Binding-site contacts:
Ligand atom FAG contacts residue LEU45 of chain 1.A at 4.2 Å.
Ligand atom FAF contacts residue LEU45 of chain 1.A at 3.2 Å.
Ligand atom FAG contacts residue MET120 of chain 1.A at 3.4 Å.
Ligand atom CAU contacts residue LEU83 of chain 1.A at 4.3 Å (hydrophobic).
Ligand atom CAP contacts residue ALA49 of chain 1.A at 4.0 Å (hydrophobic).
Ligand atom CAL contacts residue ALA49 of chain 1.A at 3.9 Å (hydrophobic).
Ligand atom CAK contacts residue LEU90 of chain 1.A at 3.9 Å (hydrophobic).
Ligand atom CAJ contacts residue THR46 of chain 1.A at 3.7 Å.
Ligand atom FAH contacts residue LEU127 of chain 1.A at 4.2 Å.
Ligand atom OAA contacts residue LEU239 of chain 1.A at 4.0 Å.
Ligand atom FAF contacts residue PHE103 of chain 1.A at 3.1 Å.
Ligand atom FAH contacts residue PHE103 of chain 1.A at 3.1 Å.
Ligand atom CAP contacts residue LEU45 of chain 1.A at 4.2 Å (hydrophobic).
Ligand atom CAN contacts residue MET42 of chain 1.A at 3.8 Å (hydrophobic).
Ligand atom OAB contacts residue LEU86 of chain 1.A at 3.8 Å.
Ligand atom FAH contacts residue PHE124 of chain 1.A at 4.1 Å.
Ligand atom CAV contacts residue PHE103 of chain 1.A at 3.7 Å (hydrophobic).
Ligand atom FAE contacts residue LEU83 of chain 1.A at 3.0 Å.
Ligand atom FAC contacts residue MET87 of chain 1.A at 3.4 Å.
Ligand atom FAH contacts residue LEU90 of chain 1.A at 4.1 Å.
Ligand atom CAR contacts residue GLU52 of chain 1.A at 3.4 Å.
Ligand atom OAA contacts residue THR46 of chain 1.A at 2.5 Å (h-bond).
Ligand atom FAC contacts residue LEU127 of chain 1.A at 4.2 Å.
Ligand atom CAQ contacts residue THR46 of chain 1.A at 3.5 Å.
Ligand atom CAL contacts residue GLU52 of chain 1.A at 3.5 Å.
Ligand atom CAU contacts residue MET87 of chain 1.A at 4.1 Å (hydrophobic).
Ligand atom CAK contacts residue LEU86 of chain 1.A at 3.7 Å (hydrophobic).
Ligand atom CAO contacts residue LEU90 of chain 1.A at 4.0 Å (hydrophobic).
Ligand atom CAJ contacts residue LEU45 of chain 1.A at 4.0 Å (hydrophobic).
Ligand atom CAQ contacts residue MET42 of chain 1.A at 4.2 Å (hydrophobic).
Ligand atom CAR contacts residue LEU86 of chain 1.A at 4.2 Å (hydrophobic).
Ligand atom CAV contacts residue LEU45 of chain 1.A at 4.2 Å (hydrophobic).
Ligand atom CAI contacts residue ALA49 of chain 1.A at 3.9 Å (hydrophobic).
Ligand atom CAN contacts residue LEU45 of chain 1.A at 3.9 Å (hydrophobic).
Ligand atom CAM contacts residue ALA49 of chain 1.A at 4.1 Å (hydrophobic).
Ligand atom FAG contacts residue PHE124 of chain 1.A at 4.0 Å.
Ligand atom OAB contacts residue GLU52 of chain 1.A at 2.5 Å (salt-bridge).
Ligand atom CAJ contacts residue MET42 of chain 1.A at 3.2 Å (hydrophobic).
Ligand atom OAB contacts residue ARG93 of chain 1.A at 3.3 Å (salt-bridge).
Ligand atom FAE contacts residue MET87 of chain 1.A at 4.0 Å.

The protein below binds the small molecule below.
Small molecule (SMILES): Oc1ccc(C(c2ccc(O)cc2)(C(F)(F)F)C(F)(F)F)cc1

Sequence of chain 1.A:
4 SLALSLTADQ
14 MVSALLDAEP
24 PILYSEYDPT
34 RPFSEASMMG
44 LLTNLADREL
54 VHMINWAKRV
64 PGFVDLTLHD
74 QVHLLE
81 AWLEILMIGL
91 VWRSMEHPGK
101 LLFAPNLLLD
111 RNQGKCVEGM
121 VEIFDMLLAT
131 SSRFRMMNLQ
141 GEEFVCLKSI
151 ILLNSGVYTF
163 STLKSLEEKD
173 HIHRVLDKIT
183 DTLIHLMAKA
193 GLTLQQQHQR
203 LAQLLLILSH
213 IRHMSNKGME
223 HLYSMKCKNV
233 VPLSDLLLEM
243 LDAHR